Sequence of chain 1.D:
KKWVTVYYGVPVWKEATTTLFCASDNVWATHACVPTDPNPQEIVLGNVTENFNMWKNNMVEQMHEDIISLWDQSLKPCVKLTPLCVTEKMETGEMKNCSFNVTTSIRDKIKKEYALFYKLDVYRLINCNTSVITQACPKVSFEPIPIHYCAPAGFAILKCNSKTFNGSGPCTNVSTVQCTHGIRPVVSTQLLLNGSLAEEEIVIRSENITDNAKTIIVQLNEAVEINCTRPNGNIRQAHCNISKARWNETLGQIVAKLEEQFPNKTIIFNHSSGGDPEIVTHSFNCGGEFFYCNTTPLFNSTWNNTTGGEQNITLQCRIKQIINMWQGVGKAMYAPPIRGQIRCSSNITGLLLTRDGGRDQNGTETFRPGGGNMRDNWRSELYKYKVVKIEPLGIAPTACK

Sequence of chain 1.R:
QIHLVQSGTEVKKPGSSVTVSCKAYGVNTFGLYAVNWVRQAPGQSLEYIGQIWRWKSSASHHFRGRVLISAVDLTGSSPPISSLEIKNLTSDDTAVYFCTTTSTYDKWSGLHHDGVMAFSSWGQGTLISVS

The protein below binds the small molecule below.
Small molecule (SMILES): CC(=O)N[C@H]1[C@H](O[C@H]2[C@H](O)[C@@H](NC(C)=O)CO[C@@H]2CO)O[C@H](CO)[C@@H](O[C@@H]2O[C@H](CO[C@H]3O[C@H](CO[C@H]4O[C@H](CO)[C@@H](O)[C@H](O)[C@@H]4O)[C@@H](O)[C@H](O[C@H]4O[C@H](CO)[C@@H](O)[C@H](O)[C@@H]4O)[C@@H]3O)[C@@H](O)[C@H](O[C@H]3O[C@H](CO)[C@@H](O)[C@H](O)[C@@H]3O[C@H]3O[C@H](CO)[C@@H](O)[C@H](O)[C@@H]3O[C@H]3O[C@H](CO)[C@@H](O)[C@H](O)[C@@H]3O)[C@@H]2O)[C@@H]1O

Binding-site contacts:
Ligand atom O6 contacts residue THR248 of chain 1.D at 3.8 Å.
Ligand atom O6 contacts residue ILE81 of chain 1.R at 3.8 Å.
Ligand atom O7 contacts residue TRP55 of chain 1.R at 3.2 Å.
Ligand atom O5 contacts residue VAL72 of chain 1.R at 4.0 Å.
Ligand atom C1 contacts residue TRP55 of chain 1.R at 4.0 Å (hydrophobic).
Ligand atom C3 contacts residue ALA71 of chain 1.R at 3.7 Å (hydrophobic).
Ligand atom O4 contacts residue THR19 of chain 1.R at 2.8 Å (h-bond).
Ligand atom O7 contacts residue ASN250 of chain 1.D at 3.1 Å (h-bond).
Ligand atom O4 contacts residue SER70 of chain 1.R at 3.4 Å.
Ligand atom C8 contacts residue ASP73 of chain 1.R at 3.5 Å.
Ligand atom O4 contacts residue ALA71 of chain 1.R at 3.6 Å (h-bond).
Ligand atom C5 contacts residue TRP55 of chain 1.R at 3.8 Å (hydrophobic).
Ligand atom C5 contacts residue VAL72 of chain 1.R at 2.9 Å (hydrophobic).
Ligand atom C5 contacts residue ASN250 of chain 1.D at 3.7 Å.
Ligand atom O2 contacts residue LEU68 of chain 1.R at 3.7 Å.
Ligand atom C7 contacts residue ASN250 of chain 1.D at 3.3 Å.
Ligand atom C4 contacts residue ALA71 of chain 1.R at 3.9 Å (hydrophobic).
Ligand atom O6 contacts residue VAL72 of chain 1.R at 1.4 Å.
Ligand atom C2 contacts residue ASN250 of chain 1.D at 2.4 Å.
Ligand atom N2 contacts residue ASP73 of chain 1.R at 3.8 Å.
Ligand atom O3 contacts residue ASP73 of chain 1.R at 3.4 Å.
Ligand atom N2 contacts residue ASN250 of chain 1.D at 3.0 Å (h-bond).
Ligand atom C6 contacts residue ASP73 of chain 1.R at 3.8 Å.
Ligand atom O5 contacts residue LEU68 of chain 1.R at 4.0 Å.
Ligand atom C5 contacts residue ALA71 of chain 1.R at 3.8 Å (hydrophobic).
Ligand atom C3 contacts residue ASN250 of chain 1.D at 3.7 Å.
Ligand atom C1 contacts residue ASN250 of chain 1.D at 1.4 Å.
Ligand atom C4 contacts residue THR19 of chain 1.R at 3.7 Å.
Ligand atom O5 contacts residue SER57 of chain 1.R at 3.9 Å.
Ligand atom C7 contacts residue ASP73 of chain 1.R at 3.6 Å.
Ligand atom O5 contacts residue TRP55 of chain 1.R at 3.9 Å.
Ligand atom O5 contacts residue SER70 of chain 1.R at 3.4 Å (h-bond).
Ligand atom O3 contacts residue THR19 of chain 1.R at 3.0 Å (h-bond).
Ligand atom C6 contacts residue VAL72 of chain 1.R at 2.0 Å (hydrophobic).
Ligand atom O5 contacts residue TRP55 of chain 1.R at 3.9 Å.
Ligand atom O4 contacts residue VAL72 of chain 1.R at 3.8 Å.
Ligand atom O5 contacts residue ASN250 of chain 1.D at 2.3 Å (h-bond).
Ligand atom C3 contacts residue THR19 of chain 1.R at 3.7 Å.
Ligand atom C6 contacts residue SER83 of chain 1.R at 3.9 Å.
Ligand atom C6 contacts residue GLU85 of chain 1.R at 4.0 Å.